A protein and the small-molecule ligand that binds it are described below.
Small molecule (SMILES): CC[C@H](C)[C@H](N)C(=O)N[C@@H](CCCN=C(N)N)C(=O)N[C@@H](CC1=NC=NC1)C(=O)N[C@@H](CCC(=O)O)C(=O)N[C@@H](CC(N)=O)C(=O)N[C@@H](CCCN=C(N)N)C(=O)N[C@@H](CCSC)C(=O)N[C@H](C(=O)N[C@@H](CC(C)C)C(=O)O)C(C)C

Binding-site contacts:
Ligand atom O contacts residue LYS143 of chain 1.A at 3.0 Å (salt-bridge).
Ligand atom CB contacts residue TYR97 of chain 1.A at 3.5 Å (hydrophobic).
Ligand atom O contacts residue THR65 of chain 1.A at 3.6 Å.
Ligand atom CA contacts residue TYR97 of chain 1.A at 3.4 Å (hydrophobic).
Ligand atom NH2 contacts residue ASP24 of chain 1.A at 2.8 Å (salt-bridge).
Ligand atom O contacts residue TYR7 of chain 1.A at 3.3 Å.
Ligand atom CZ contacts residue THR34 of chain 1.A at 3.6 Å.
Ligand atom C contacts residue TYR7 of chain 1.A at 3.2 Å (hydrophobic).
Ligand atom CG2 contacts residue TYR58 of chain 1.A at 3.6 Å (hydrophobic).
Ligand atom CG contacts residue GLU62 of chain 1.A at 3.1 Å.
Ligand atom O contacts residue TRP144 of chain 1.A at 2.8 Å (h-bond).
Ligand atom O contacts residue TYR156 of chain 1.A at 2.6 Å (h-bond).
Ligand atom N contacts residue TYR168 of chain 1.A at 2.7 Å (h-bond).
Ligand atom CA contacts residue TYR7 of chain 1.A at 3.2 Å (hydrophobic).
Ligand atom CG2 contacts residue TYR168 of chain 1.A at 3.5 Å (hydrophobic).
Ligand atom N contacts residue GLU62 of chain 1.A at 3.0 Å (salt-bridge).
Ligand atom N contacts residue TYR7 of chain 1.A at 3.6 Å (h-bond).
Ligand atom OXT contacts residue ARG83 of chain 1.A at 2.9 Å (salt-bridge).
Ligand atom NH2 contacts residue THR34 of chain 1.A at 3.1 Å (h-bond).
Ligand atom NE contacts residue ASP24 of chain 1.A at 2.9 Å (salt-bridge).
Ligand atom CG2 contacts residue TRP164 of chain 1.A at 3.6 Å (hydrophobic).
Ligand atom CZ contacts residue ASP24 of chain 1.A at 3.3 Å.
Ligand atom NE contacts residue SER66 of chain 1.A at 3.1 Å (h-bond).
Ligand atom CD contacts residue GLU62 of chain 1.A at 3.5 Å.
Ligand atom NH1 contacts residue GLU62 of chain 1.A at 3.0 Å (salt-bridge).
Ligand atom O contacts residue ILE72 of chain 1.A at 3.4 Å.
Ligand atom N contacts residue TYR97 of chain 1.A at 2.9 Å (h-bond).
Ligand atom CG contacts residue TYR149 of chain 1.A at 3.5 Å (hydrophobic).
Ligand atom CA contacts residue TYR168 of chain 1.A at 3.5 Å (hydrophobic).
Ligand atom CD contacts residue SER66 of chain 1.A at 3.3 Å.
Ligand atom CB contacts residue GLU62 of chain 1.A at 3.4 Å.
Ligand atom OE1 contacts residue GLN64 of chain 1.A at 3.1 Å (h-bond).
Ligand atom C contacts residue LYS143 of chain 1.A at 3.5 Å.
Ligand atom O contacts residue ILE72 of chain 1.A at 3.5 Å.
Ligand atom OXT contacts residue THR140 of chain 1.A at 2.7 Å (h-bond).
Ligand atom CB contacts residue GLU62 of chain 1.A at 3.5 Å.
Ligand atom N contacts residue TYR7 of chain 1.A at 3.1 Å (h-bond).
Ligand atom NH1 contacts residue THR34 of chain 1.A at 3.1 Å (h-bond).
Ligand atom O contacts residue LYS143 of chain 1.A at 2.9 Å (salt-bridge).
Ligand atom OE2 contacts residue ARG68 of chain 1.A at 3.4 Å (salt-bridge).

Sequence of chain 1.A:
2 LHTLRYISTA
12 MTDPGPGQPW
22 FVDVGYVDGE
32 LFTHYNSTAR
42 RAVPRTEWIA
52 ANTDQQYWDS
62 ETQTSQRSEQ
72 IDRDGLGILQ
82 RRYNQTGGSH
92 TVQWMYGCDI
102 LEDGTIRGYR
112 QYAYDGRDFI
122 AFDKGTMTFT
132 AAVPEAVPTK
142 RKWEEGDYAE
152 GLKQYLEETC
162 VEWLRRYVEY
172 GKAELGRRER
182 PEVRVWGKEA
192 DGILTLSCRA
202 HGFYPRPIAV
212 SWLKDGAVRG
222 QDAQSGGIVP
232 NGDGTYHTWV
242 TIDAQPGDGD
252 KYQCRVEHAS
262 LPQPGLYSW